This small molecule binds to this protein.
Small molecule (SMILES): CC(=O)N[C@H]1CO[C@H](CO[C@@H]2O[C@@H](C)[C@@H](O)[C@@H](O)[C@@H]2O)[C@@H](O)[C@@H]1O

Sequence of chain 3.A:
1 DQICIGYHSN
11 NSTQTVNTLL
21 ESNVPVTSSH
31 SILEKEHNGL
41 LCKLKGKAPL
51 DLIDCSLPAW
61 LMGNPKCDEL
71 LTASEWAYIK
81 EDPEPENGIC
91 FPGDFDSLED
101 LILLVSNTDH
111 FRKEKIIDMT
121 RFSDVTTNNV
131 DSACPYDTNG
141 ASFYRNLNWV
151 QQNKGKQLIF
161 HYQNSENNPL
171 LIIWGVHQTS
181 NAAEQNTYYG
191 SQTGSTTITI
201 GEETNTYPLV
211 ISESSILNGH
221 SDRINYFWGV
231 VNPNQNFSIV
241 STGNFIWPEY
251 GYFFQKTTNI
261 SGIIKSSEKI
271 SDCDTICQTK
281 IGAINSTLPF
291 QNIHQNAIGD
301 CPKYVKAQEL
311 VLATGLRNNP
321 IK

Sequence of chain 3.C:
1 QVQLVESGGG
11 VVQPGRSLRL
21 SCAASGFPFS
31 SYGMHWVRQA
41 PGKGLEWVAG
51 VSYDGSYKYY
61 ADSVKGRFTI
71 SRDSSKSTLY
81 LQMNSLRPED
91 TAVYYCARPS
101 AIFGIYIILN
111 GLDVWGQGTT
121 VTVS

Binding-site contacts:
Ligand atom O3 contacts residue HIS8 of chain 3.A at 3.4 Å.
Ligand atom O3 contacts residue GLY104 of chain 3.C at 2.3 Å (h-bond).
Ligand atom O5 contacts residue ASN11 of chain 3.A at 2.3 Å (h-bond).
Ligand atom C3 contacts residue HIS8 of chain 3.A at 4.5 Å.
Ligand atom O3 contacts residue ILE105 of chain 3.C at 4.3 Å.
Ligand atom O2 contacts residue TYR106 of chain 3.C at 3.4 Å.
Ligand atom O7 contacts residue ASN11 of chain 3.A at 3.5 Å (h-bond).
Ligand atom C2 contacts residue GLY104 of chain 3.C at 3.4 Å.
Ligand atom C3 contacts residue ASN10 of chain 3.A at 3.7 Å.
Ligand atom C5 contacts residue ASN11 of chain 3.A at 3.6 Å.
Ligand atom N2 contacts residue ASN11 of chain 3.A at 2.9 Å (h-bond).
Ligand atom C7 contacts residue ASN11 of chain 3.A at 3.4 Å.
Ligand atom C2 contacts residue ASN11 of chain 3.A at 2.5 Å.
Ligand atom C4 contacts residue ASN11 of chain 3.A at 4.2 Å.
Ligand atom O2 contacts residue GLY104 of chain 3.C at 3.8 Å.
Ligand atom C1 contacts residue ASN11 of chain 3.A at 1.4 Å.
Ligand atom O6 contacts residue ASN11 of chain 3.A at 4.4 Å.
Ligand atom C2 contacts residue TYR106 of chain 3.C at 3.8 Å (hydrophobic).
Ligand atom C3 contacts residue ASN11 of chain 3.A at 3.8 Å.
Ligand atom C3 contacts residue GLY104 of chain 3.C at 3.2 Å.
Ligand atom O3 contacts residue ASN10 of chain 3.A at 3.5 Å (h-bond).
Ligand atom C5 contacts residue ASN11 of chain 3.A at 4.3 Å.
Ligand atom C4 contacts residue ASN10 of chain 3.A at 3.6 Å.
Ligand atom C1 contacts residue TYR106 of chain 3.C at 3.6 Å (hydrophobic).
Ligand atom O4 contacts residue GLY104 of chain 3.C at 3.0 Å.
Ligand atom C4 contacts residue GLY104 of chain 3.C at 3.7 Å.
Ligand atom O5 contacts residue TYR106 of chain 3.C at 4.4 Å.